This small molecule binds to this protein.
Small molecule (SMILES): C[C@H](N)C(=O)N[C@@H](C)C(=O)N[C@@H](C)C(=O)N[C@@H](C)C(=O)N[C@@H](C)C(=O)N[C@@H](C)C(=O)N[C@@H](C)C=O.C[C@H](N)C(=O)N[C@@H](C)C(=O)N[C@@H](C)C=O

Binding-site contacts:
Ligand atom C contacts residue TYR802 of chain 1.B at 3.2 Å (hydrophobic).
Ligand atom N contacts residue GLU312 of chain 1.B at 2.7 Å (salt-bridge).
Ligand atom O contacts residue TYR802 of chain 1.B at 3.1 Å.
Ligand atom CA contacts residue GLN82 of chain 1.B at 3.4 Å.
Ligand atom CB contacts residue GLN82 of chain 1.B at 3.2 Å.
Ligand atom N contacts residue GLY310 of chain 1.B at 2.5 Å (h-bond).
Ligand atom CB contacts residue TRP170 of chain 1.B at 3.5 Å (hydrophobic).
Ligand atom N contacts residue ALA111 of chain 1.B at 3.0 Å (h-bond).
Ligand atom O contacts residue HIS79 of chain 1.B at 3.6 Å (h-bond).
Ligand atom O contacts residue GLY332 of chain 1.B at 3.0 Å (h-bond).
Ligand atom C contacts residue GLY310 of chain 1.B at 3.7 Å.
Ligand atom N contacts residue GLN82 of chain 1.B at 3.3 Å (h-bond).
Ligand atom CA contacts residue GLY310 of chain 1.B at 3.4 Å.
Ligand atom C contacts residue GLY332 of chain 1.B at 3.3 Å.
Ligand atom C contacts residue ALA111 of chain 1.B at 3.5 Å (hydrophobic).
Ligand atom O contacts residue ARG795 of chain 1.B at 2.9 Å (salt-bridge).
Ligand atom N contacts residue LEU330 of chain 1.B at 3.2 Å (h-bond).
Ligand atom O contacts residue THR113 of chain 1.B at 3.2 Å (h-bond).
Ligand atom CA contacts residue GLY332 of chain 1.B at 3.2 Å.
Ligand atom O contacts residue GLN82 of chain 1.B at 3.6 Å (h-bond).
Ligand atom N contacts residue PHE173 of chain 1.B at 3.4 Å.
Ligand atom CA contacts residue TYR802 of chain 1.B at 3.5 Å (hydrophobic).
Ligand atom CA contacts residue GLU312 of chain 1.B at 3.6 Å.
Ligand atom O contacts residue VAL331 of chain 1.B at 3.4 Å.
Ligand atom CB contacts residue TYR802 of chain 1.B at 3.2 Å (hydrophobic).
Ligand atom CA contacts residue ALA111 of chain 1.B at 3.2 Å (hydrophobic).
Ligand atom CB contacts residue ALA111 of chain 1.B at 3.7 Å (hydrophobic).
Ligand atom O contacts residue GLY310 of chain 1.B at 3.6 Å.
Ligand atom N contacts residue ASN110 of chain 1.B at 3.3 Å (h-bond).
Ligand atom N contacts residue THR113 of chain 1.B at 3.3 Å (h-bond).
Ligand atom N contacts residue GLU160 of chain 1.B at 3.5 Å (salt-bridge).
Ligand atom CB contacts residue GLN334 of chain 1.B at 3.6 Å.
Ligand atom N contacts residue GLY332 of chain 1.B at 2.8 Å (h-bond).
Ligand atom CB contacts residue GLU312 of chain 1.B at 3.6 Å.
Ligand atom O contacts residue PHE112 of chain 1.B at 3.4 Å.
Ligand atom O contacts residue GLU160 of chain 1.B at 3.1 Å (salt-bridge).
Ligand atom CB contacts residue ASN110 of chain 1.B at 3.5 Å.
Ligand atom CB contacts residue HIS79 of chain 1.B at 3.7 Å.
Ligand atom N contacts residue TYR802 of chain 1.B at 3.0 Å (h-bond).
Ligand atom O contacts residue ASN110 of chain 1.B at 3.3 Å (h-bond).

Sequence of chain 1.B:
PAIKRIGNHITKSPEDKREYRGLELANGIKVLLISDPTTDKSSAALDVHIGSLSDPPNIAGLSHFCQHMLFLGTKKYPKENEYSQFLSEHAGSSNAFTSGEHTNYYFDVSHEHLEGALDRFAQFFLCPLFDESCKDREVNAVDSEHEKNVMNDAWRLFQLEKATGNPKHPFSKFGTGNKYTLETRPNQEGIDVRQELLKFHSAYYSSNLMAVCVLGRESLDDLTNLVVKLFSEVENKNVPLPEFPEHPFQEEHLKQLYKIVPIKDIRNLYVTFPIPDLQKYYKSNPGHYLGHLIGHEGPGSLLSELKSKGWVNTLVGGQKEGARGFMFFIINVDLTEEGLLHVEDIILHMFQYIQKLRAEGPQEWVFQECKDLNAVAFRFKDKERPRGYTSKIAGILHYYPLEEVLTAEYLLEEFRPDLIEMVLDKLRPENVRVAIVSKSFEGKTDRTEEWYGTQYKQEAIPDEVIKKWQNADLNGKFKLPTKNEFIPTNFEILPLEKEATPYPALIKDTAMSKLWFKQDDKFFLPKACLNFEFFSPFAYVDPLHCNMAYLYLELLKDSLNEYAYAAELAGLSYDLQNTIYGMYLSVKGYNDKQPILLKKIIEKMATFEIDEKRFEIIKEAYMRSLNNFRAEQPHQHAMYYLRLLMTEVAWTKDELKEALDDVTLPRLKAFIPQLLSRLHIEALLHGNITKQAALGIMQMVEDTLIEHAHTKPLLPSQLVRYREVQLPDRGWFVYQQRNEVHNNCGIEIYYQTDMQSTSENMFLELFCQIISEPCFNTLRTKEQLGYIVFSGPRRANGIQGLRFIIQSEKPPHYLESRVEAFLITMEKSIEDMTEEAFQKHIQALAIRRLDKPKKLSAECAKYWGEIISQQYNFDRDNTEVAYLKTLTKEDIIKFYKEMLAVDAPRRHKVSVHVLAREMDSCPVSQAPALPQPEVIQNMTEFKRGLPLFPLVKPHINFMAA